Binding-site contacts:
Ligand atom O3 contacts residue VAL458 of chain 1.C at 3.9 Å.
Ligand atom O3 contacts residue GLU455 of chain 1.C at 4.5 Å.
Ligand atom C2 contacts residue GLU492 of chain 1.C at 3.7 Å.
Ligand atom O1 contacts residue GLU492 of chain 1.C at 2.8 Å (salt-bridge).
Ligand atom O4 contacts residue GLU455 of chain 1.C at 3.2 Å.
Ligand atom C2 contacts residue ARG488 of chain 1.C at 4.3 Å.
Ligand atom O4 contacts residue LYS462 of chain 1.C at 3.0 Å (salt-bridge).
Ligand atom O2 contacts residue GLU492 of chain 1.C at 4.2 Å.
Ligand atom O3 contacts residue ARG488 of chain 1.C at 4.0 Å.
Ligand atom C6 contacts residue GLN459 of chain 1.C at 4.3 Å.
Ligand atom O6 contacts residue GLN459 of chain 1.C at 4.4 Å.
Ligand atom C3 contacts residue GLU492 of chain 1.C at 3.8 Å.
Ligand atom O2 contacts residue ARG488 of chain 1.C at 3.4 Å (salt-bridge).
Ligand atom O4 contacts residue GLN459 of chain 1.C at 2.8 Å (h-bond).
Ligand atom O2 contacts residue GLU492 of chain 1.C at 2.6 Å (salt-bridge).
Ligand atom C3 contacts residue LYS462 of chain 1.C at 4.3 Å.
Ligand atom C1 contacts residue GLU492 of chain 1.C at 3.9 Å.
Ligand atom C3 contacts residue GLN459 of chain 1.C at 4.1 Å.
Ligand atom C5 contacts residue GLN459 of chain 1.C at 3.7 Å.
Ligand atom O3 contacts residue GLU492 of chain 1.C at 3.8 Å.
Ligand atom C4 contacts residue LYS462 of chain 1.C at 3.8 Å.
Ligand atom C4 contacts residue GLN459 of chain 1.C at 3.6 Å.
Ligand atom O3 contacts residue LYS462 of chain 1.C at 3.5 Å (salt-bridge).
Ligand atom O3 contacts residue GLN459 of chain 1.C at 4.5 Å.

A small-molecule ligand and the protein it binds are described below.
Small molecule (SMILES): OC[C@H]1O[C@@](CO)(O[C@H]2O[C@H](CO)[C@@H](O)[C@H](O)[C@H]2O)[C@@H](O)[C@@H]1O

Sequence of chain 1.C:
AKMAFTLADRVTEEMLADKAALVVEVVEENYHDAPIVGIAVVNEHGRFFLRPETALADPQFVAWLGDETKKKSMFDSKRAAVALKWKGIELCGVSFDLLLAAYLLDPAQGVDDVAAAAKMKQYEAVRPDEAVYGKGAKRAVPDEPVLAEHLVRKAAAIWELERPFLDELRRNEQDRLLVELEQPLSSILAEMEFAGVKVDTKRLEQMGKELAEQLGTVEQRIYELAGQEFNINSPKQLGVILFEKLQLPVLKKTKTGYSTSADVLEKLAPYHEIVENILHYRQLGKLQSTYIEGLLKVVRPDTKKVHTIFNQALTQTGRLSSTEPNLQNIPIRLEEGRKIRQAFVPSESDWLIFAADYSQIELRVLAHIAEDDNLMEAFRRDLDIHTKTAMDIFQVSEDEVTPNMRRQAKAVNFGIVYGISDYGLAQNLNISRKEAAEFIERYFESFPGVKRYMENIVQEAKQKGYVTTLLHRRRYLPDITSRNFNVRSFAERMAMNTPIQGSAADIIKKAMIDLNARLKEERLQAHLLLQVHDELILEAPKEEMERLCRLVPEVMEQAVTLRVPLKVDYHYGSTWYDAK